Sequence of chain 1.A:
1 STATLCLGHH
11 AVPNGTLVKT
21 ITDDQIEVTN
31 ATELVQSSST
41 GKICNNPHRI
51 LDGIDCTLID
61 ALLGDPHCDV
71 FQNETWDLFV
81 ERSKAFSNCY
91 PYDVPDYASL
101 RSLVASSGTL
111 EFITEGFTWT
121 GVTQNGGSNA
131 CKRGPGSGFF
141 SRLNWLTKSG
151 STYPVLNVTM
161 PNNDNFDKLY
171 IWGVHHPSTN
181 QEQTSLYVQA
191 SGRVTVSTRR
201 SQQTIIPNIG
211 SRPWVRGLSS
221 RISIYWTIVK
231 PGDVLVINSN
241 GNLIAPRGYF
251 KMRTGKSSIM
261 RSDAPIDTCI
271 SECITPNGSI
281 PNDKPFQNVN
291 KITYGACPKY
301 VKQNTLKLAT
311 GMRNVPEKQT

Binding-site contacts:
Ligand atom N2 contacts residue ASN30 of chain 1.A at 2.6 Å (h-bond).
Ligand atom C4 contacts residue ASN30 of chain 1.A at 4.3 Å.
Ligand atom O5 contacts residue ASN30 of chain 1.A at 2.6 Å (h-bond).
Ligand atom O6 contacts residue ALA31 of chain 1.A at 2.7 Å (h-bond).
Ligand atom C2 contacts residue ASN30 of chain 1.A at 2.3 Å.
Ligand atom C3 contacts residue ASN30 of chain 1.A at 3.7 Å.
Ligand atom C5 contacts residue ALA31 of chain 1.A at 4.2 Å (hydrophobic).
Ligand atom C7 contacts residue VAL105 of chain 1.M at 3.7 Å (hydrophobic).
Ligand atom C8 contacts residue ASN30 of chain 1.A at 4.4 Å.
Ligand atom O6 contacts residue THR32 of chain 1.A at 3.4 Å.
Ligand atom O6 contacts residue THR310 of chain 1.A at 4.2 Å.
Ligand atom C6 contacts residue ASN30 of chain 1.A at 3.1 Å.
Ligand atom O5 contacts residue ALA31 of chain 1.A at 3.4 Å (h-bond).
Ligand atom C1 contacts residue ALA31 of chain 1.A at 4.2 Å (hydrophobic).
Ligand atom C2 contacts residue VAL105 of chain 1.M at 4.4 Å (hydrophobic).
Ligand atom O7 contacts residue VAL105 of chain 1.M at 2.5 Å.
Ligand atom C1 contacts residue ASN30 of chain 1.A at 1.5 Å.
Ligand atom O6 contacts residue ASN30 of chain 1.A at 3.1 Å (h-bond).
Ligand atom O3 contacts residue VAL105 of chain 1.M at 4.0 Å.
Ligand atom C5 contacts residue ASN30 of chain 1.A at 3.5 Å.
Ligand atom O7 contacts residue ASN30 of chain 1.A at 3.6 Å.
Ligand atom C6 contacts residue ALA31 of chain 1.A at 3.9 Å (hydrophobic).
Ligand atom C7 contacts residue ASN30 of chain 1.A at 3.3 Å.

The protein below binds the small molecule below.
Small molecule (SMILES): CC(=O)N[C@H]1[C@H](O[C@H]2[C@H](O)[C@@H](NC(C)=O)CO[C@@H]2CO)O[C@H](CO)[C@@H](O)[C@@H]1O

Sequence of chain 1.M:
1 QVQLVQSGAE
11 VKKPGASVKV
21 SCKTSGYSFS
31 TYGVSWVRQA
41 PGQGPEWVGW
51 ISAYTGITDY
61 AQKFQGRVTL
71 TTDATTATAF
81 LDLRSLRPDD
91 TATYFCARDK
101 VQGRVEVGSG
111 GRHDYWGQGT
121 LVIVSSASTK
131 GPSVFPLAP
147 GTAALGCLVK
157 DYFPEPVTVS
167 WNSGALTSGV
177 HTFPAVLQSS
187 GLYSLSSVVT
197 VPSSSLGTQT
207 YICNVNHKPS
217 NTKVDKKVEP